Sequence of chain 1.B:
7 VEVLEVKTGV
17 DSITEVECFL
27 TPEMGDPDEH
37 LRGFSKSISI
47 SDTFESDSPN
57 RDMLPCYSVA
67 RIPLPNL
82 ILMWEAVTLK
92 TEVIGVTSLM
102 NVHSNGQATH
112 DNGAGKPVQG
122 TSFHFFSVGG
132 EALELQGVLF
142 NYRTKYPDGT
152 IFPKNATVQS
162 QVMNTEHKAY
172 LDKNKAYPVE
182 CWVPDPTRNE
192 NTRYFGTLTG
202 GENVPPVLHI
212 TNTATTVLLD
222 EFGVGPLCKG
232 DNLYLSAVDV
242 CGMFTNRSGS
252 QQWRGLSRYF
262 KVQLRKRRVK

Sequence of chain 1.C:
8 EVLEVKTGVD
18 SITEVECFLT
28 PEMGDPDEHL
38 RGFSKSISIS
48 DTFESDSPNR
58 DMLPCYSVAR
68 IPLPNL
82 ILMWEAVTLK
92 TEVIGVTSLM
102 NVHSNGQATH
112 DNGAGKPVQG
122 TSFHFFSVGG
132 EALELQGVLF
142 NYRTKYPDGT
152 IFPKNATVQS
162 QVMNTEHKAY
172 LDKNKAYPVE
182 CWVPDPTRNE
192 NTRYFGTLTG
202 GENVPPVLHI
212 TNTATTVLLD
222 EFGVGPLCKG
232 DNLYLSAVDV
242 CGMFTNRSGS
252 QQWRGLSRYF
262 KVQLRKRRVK

Binding-site contacts:
Ligand atom C6 contacts residue LYS42 of chain 1.B at 3.5 Å.
Ligand atom O7 contacts residue LEU37 of chain 1.B at 3.6 Å.
Ligand atom O8 contacts residue SER251 of chain 1.B at 4.1 Å.
Ligand atom O6 contacts residue SER43 of chain 1.B at 3.8 Å.
Ligand atom O1A contacts residue SER249 of chain 1.B at 2.6 Å (h-bond).
Ligand atom C5 contacts residue ASN247 of chain 1.B at 3.8 Å.
Ligand atom C6 contacts residue GLN253 of chain 1.B at 3.9 Å.
Ligand atom C1 contacts residue SER251 of chain 1.B at 3.3 Å.
Ligand atom O1A contacts residue ASN247 of chain 1.B at 3.7 Å.
Ligand atom C6 contacts residue ASN247 of chain 1.B at 3.8 Å.
Ligand atom C11 contacts residue GLN253 of chain 1.B at 3.4 Å.
Ligand atom O1B contacts residue SER249 of chain 1.B at 3.7 Å.
Ligand atom O1B contacts residue SER251 of chain 1.B at 2.7 Å (h-bond).
Ligand atom O10 contacts residue LEU37 of chain 1.B at 3.4 Å.
Ligand atom O6 contacts residue LYS42 of chain 1.B at 2.6 Å (salt-bridge).
Ligand atom O8 contacts residue SER43 of chain 1.B at 3.1 Å (h-bond).
Ligand atom O4 contacts residue ASN106 of chain 1.B at 3.3 Å (h-bond).
Ligand atom C7 contacts residue GLN253 of chain 1.B at 3.5 Å.
Ligand atom C1 contacts residue SER249 of chain 1.B at 3.5 Å.
Ligand atom O9 contacts residue SER43 of chain 1.B at 2.9 Å (h-bond).
Ligand atom N5 contacts residue ASN247 of chain 1.B at 3.0 Å (h-bond).
Ligand atom C9 contacts residue SER43 of chain 1.B at 3.6 Å.
Ligand atom O1A contacts residue SER251 of chain 1.B at 3.3 Å (h-bond).
Ligand atom O4 contacts residue PHE50 of chain 1.C at 4.0 Å.
Ligand atom O4 contacts residue ASN247 of chain 1.B at 4.0 Å.
Ligand atom O9 contacts residue LYS42 of chain 1.B at 3.4 Å.
Ligand atom C4 contacts residue ASN247 of chain 1.B at 3.7 Å.
Ligand atom C10 contacts residue GLN253 of chain 1.B at 3.5 Å.
Ligand atom N5 contacts residue GLN253 of chain 1.B at 3.4 Å (h-bond).
Ligand atom C4 contacts residue SER43 of chain 1.B at 3.7 Å.
Ligand atom C3 contacts residue SER43 of chain 1.B at 3.9 Å.
Ligand atom C10 contacts residue LEU37 of chain 1.B at 4.1 Å (hydrophobic).
Ligand atom C5 contacts residue SER43 of chain 1.B at 3.9 Å.
Ligand atom C11 contacts residue ASN247 of chain 1.B at 3.7 Å.
Ligand atom C10 contacts residue ASN247 of chain 1.B at 3.8 Å.
Ligand atom C9 contacts residue GLN253 of chain 1.B at 3.9 Å.
Ligand atom C8 contacts residue SER249 of chain 1.B at 3.8 Å.
Ligand atom C10 contacts residue PHE50 of chain 1.C at 4.1 Å (hydrophobic).
Ligand atom C11 contacts residue PHE50 of chain 1.C at 3.7 Å (hydrophobic).
Ligand atom C11 contacts residue LEU37 of chain 1.B at 3.9 Å (hydrophobic).

The protein below binds the small molecule below.
Small molecule (SMILES): CC(=O)N[C@H]1[C@H](O[C@@H]2[C@H](O[C@]3(C(=O)O)C[C@H](O)[C@@H](NC(C)=O)[C@H]([C@H](O)[C@H](O)CO)O3)[C@@H](O)[C@H](O[C@H]3[C@H](O)[C@@H](O)[C@H](O)O[C@@H]3CO)O[C@@H]2CO)O[C@H](CO)[C@H](O)[C@@H]1O